Sequence of chain 1.D:
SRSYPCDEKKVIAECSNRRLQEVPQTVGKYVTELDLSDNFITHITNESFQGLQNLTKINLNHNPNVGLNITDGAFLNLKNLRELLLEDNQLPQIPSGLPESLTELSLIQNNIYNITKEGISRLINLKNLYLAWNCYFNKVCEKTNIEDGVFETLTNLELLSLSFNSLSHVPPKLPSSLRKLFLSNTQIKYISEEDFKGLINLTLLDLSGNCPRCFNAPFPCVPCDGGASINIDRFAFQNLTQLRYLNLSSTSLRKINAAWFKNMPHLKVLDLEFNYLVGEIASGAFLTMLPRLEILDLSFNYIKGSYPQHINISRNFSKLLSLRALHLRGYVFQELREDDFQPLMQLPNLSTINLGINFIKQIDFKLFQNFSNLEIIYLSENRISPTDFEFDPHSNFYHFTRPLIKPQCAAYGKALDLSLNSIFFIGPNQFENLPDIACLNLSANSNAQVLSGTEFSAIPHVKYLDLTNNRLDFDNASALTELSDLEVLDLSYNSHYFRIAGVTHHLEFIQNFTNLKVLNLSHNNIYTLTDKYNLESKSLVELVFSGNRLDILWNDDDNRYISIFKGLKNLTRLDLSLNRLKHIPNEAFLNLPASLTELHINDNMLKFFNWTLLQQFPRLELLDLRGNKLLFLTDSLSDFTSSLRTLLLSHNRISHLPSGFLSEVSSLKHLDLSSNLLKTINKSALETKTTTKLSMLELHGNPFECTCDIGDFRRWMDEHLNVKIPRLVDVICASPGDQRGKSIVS

Binding-site contacts:
Ligand atom C13 contacts residue TYR326 of chain 1.C at 3.9 Å (hydrophobic).
Ligand atom C11 contacts residue TYR326 of chain 1.C at 3.9 Å (hydrophobic).
Ligand atom C10 contacts residue VAL551 of chain 1.D at 4.1 Å (hydrophobic).
Ligand atom N1 contacts residue ASP523 of chain 1.D at 3.7 Å.
Ligand atom C13 contacts residue ILE381 of chain 1.C at 3.8 Å (hydrophobic).
Ligand atom C8 contacts residue ASP523 of chain 1.D at 3.4 Å.
Ligand atom C4 contacts residue ARG407 of chain 1.C at 4.0 Å.
Ligand atom C13 contacts residue VAL356 of chain 1.C at 3.5 Å (hydrophobic).
Ligand atom C8 contacts residue THR552 of chain 1.D at 3.5 Å.
Ligand atom C13 contacts residue GLY354 of chain 1.C at 3.6 Å.
Ligand atom C11 contacts residue VAL356 of chain 1.C at 4.0 Å (hydrophobic).
Ligand atom C8 contacts residue PHE383 of chain 1.C at 4.0 Å (hydrophobic).
Ligand atom C6 contacts residue ASP523 of chain 1.D at 3.8 Å.
Ligand atom C12 contacts residue TYR326 of chain 1.C at 3.7 Å (hydrophobic).
Ligand atom C contacts residue TYR331 of chain 1.C at 3.4 Å (hydrophobic).
Ligand atom C1 contacts residue VAL356 of chain 1.C at 4.1 Å (hydrophobic).
Ligand atom C4 contacts residue PHE383 of chain 1.C at 3.7 Å (hydrophobic).
Ligand atom N contacts residue ASP523 of chain 1.D at 3.4 Å (salt-bridge).
Ligand atom N2 contacts residue ASP523 of chain 1.D at 3.5 Å.
Ligand atom C7 contacts residue ASP523 of chain 1.D at 3.7 Å.
Ligand atom N contacts residue THR552 of chain 1.D at 3.9 Å.
Ligand atom C10 contacts residue THR552 of chain 1.D at 3.9 Å.
Ligand atom C5 contacts residue ASP521 of chain 1.D at 3.5 Å.
Ligand atom N2 contacts residue THR552 of chain 1.D at 2.6 Å (h-bond).
Ligand atom C3 contacts residue ASP521 of chain 1.D at 4.1 Å.
Ligand atom N1 contacts residue ASP521 of chain 1.D at 2.6 Å (salt-bridge).
Ligand atom C5 contacts residue PHE383 of chain 1.C at 3.4 Å (hydrophobic).
Ligand atom C2 contacts residue TYR331 of chain 1.C at 3.3 Å (hydrophobic).
Ligand atom C7 contacts residue PHE383 of chain 1.C at 4.0 Å (hydrophobic).
Ligand atom C9 contacts residue THR552 of chain 1.D at 3.5 Å.
Ligand atom C8 contacts residue ASP521 of chain 1.D at 3.5 Å.
Ligand atom N2 contacts residue ASP521 of chain 1.D at 3.0 Å (salt-bridge).
Ligand atom C3 contacts residue PHE383 of chain 1.C at 4.0 Å (hydrophobic).
Ligand atom C13 contacts residue PHE324 of chain 1.C at 4.0 Å (hydrophobic).
Ligand atom C6 contacts residue ASP521 of chain 1.D at 3.7 Å.
Ligand atom C2 contacts residue PHE383 of chain 1.C at 4.0 Å (hydrophobic).
Ligand atom C9 contacts residue ASP523 of chain 1.D at 4.0 Å.
Ligand atom N1 contacts residue PHE383 of chain 1.C at 3.6 Å.
Ligand atom C6 contacts residue PHE383 of chain 1.C at 3.8 Å (hydrophobic).
Ligand atom C12 contacts residue GLY550 of chain 1.D at 3.2 Å.

This small molecule binds to this protein.
Small molecule (SMILES): CCCCCn1cc(-c2ccccc2)nc1N

Sequence of chain 1.C:
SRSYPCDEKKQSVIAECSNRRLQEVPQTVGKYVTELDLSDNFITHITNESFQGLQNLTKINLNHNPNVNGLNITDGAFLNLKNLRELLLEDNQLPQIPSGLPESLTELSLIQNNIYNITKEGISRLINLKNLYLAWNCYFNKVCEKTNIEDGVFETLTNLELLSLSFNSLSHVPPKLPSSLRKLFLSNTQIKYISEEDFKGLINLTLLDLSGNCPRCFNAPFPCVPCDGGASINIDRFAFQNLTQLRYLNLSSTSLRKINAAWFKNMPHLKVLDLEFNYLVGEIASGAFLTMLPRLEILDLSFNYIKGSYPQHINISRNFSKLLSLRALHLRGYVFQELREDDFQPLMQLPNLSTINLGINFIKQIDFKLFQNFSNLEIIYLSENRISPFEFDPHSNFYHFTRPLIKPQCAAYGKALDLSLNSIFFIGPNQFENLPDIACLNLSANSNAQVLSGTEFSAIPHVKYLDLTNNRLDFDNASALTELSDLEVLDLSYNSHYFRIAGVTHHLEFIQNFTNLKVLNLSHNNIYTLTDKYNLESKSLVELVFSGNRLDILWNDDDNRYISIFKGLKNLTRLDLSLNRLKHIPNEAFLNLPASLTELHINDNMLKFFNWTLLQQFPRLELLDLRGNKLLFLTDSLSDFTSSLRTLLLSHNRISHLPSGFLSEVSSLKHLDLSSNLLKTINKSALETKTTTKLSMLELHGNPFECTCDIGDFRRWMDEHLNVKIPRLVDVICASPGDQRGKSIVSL